Sequence of chain 2.B:
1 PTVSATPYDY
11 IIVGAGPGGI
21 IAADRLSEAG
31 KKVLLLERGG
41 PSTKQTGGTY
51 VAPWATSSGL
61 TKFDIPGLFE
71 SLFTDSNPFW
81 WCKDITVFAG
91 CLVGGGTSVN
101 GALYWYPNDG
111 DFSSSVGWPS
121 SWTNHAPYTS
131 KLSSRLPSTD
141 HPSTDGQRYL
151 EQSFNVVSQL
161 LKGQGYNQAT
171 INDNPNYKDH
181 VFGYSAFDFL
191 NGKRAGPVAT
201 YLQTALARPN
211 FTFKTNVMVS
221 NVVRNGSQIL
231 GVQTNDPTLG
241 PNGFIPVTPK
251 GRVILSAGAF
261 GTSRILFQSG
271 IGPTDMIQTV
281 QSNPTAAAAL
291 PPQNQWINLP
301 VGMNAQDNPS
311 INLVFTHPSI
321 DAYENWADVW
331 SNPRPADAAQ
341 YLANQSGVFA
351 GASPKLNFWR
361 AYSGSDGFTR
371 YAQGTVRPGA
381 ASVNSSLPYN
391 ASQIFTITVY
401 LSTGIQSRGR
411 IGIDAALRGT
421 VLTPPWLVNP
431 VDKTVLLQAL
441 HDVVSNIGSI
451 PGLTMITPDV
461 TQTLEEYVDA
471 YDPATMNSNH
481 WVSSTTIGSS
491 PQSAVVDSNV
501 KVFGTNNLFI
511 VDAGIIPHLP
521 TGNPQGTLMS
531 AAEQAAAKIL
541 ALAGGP

This small molecule binds to this protein.
Small molecule (SMILES): OC[C@H]1O[C@H](O)[C@@H](O)[C@@H](O)[C@@H]1O

Binding-site contacts:
Ligand atom C5 contacts residue THR6 of chain 2.B at 2.8 Å.
Ligand atom C1 contacts residue THR6 of chain 2.B at 1.4 Å.
Ligand atom O5 contacts residue TYR8 of chain 2.B at 3.8 Å.
Ligand atom C4 contacts residue THR6 of chain 2.B at 3.4 Å.
Ligand atom C6 contacts residue THR6 of chain 2.B at 4.0 Å.
Ligand atom O4 contacts residue THR6 of chain 2.B at 4.3 Å.
Ligand atom O5 contacts residue THR6 of chain 2.B at 2.4 Å (h-bond).
Ligand atom O6 contacts residue THR6 of chain 2.B at 3.7 Å.
Ligand atom C3 contacts residue THR6 of chain 2.B at 2.8 Å.
Ligand atom O6 contacts residue LYS32 of chain 2.B at 3.1 Å.
Ligand atom O3 contacts residue THR6 of chain 2.B at 4.2 Å.
Ligand atom C2 contacts residue THR6 of chain 2.B at 2.3 Å.
Ligand atom C1 contacts residue TYR8 of chain 2.B at 3.8 Å (hydrophobic).
Ligand atom C5 contacts residue LYS32 of chain 2.B at 4.0 Å.
Ligand atom C6 contacts residue LYS32 of chain 2.B at 3.5 Å.
Ligand atom O2 contacts residue THR6 of chain 2.B at 3.5 Å (h-bond).